Binding-site contacts:
Ligand atom O6 contacts residue TRP62 of chain 1.T at 4.1 Å.
Ligand atom C10 contacts residue TRP62 of chain 1.T at 4.1 Å (hydrophobic).
Ligand atom O1 contacts residue GLY63 of chain 1.T at 3.6 Å.
Ligand atom C22 contacts residue TRP34 of chain 1.P at 3.7 Å (hydrophobic).
Ligand atom C11 contacts residue GLY63 of chain 1.T at 3.4 Å.
Ligand atom C18 contacts residue TRP34 of chain 1.P at 3.5 Å (hydrophobic).
Ligand atom O4 contacts residue GLY63 of chain 1.T at 3.8 Å.
Ligand atom O5 contacts residue MET40 of chain 1.P at 3.9 Å.
Ligand atom C3 contacts residue TRP62 of chain 1.T at 4.1 Å (hydrophobic).
Ligand atom C8 contacts residue GLY63 of chain 1.T at 3.4 Å.
Ligand atom C4 contacts residue TRP34 of chain 1.P at 4.2 Å (hydrophobic).
Ligand atom C28 contacts residue LEU31 of chain 1.P at 4.3 Å (hydrophobic).
Ligand atom O61 contacts residue TRP62 of chain 1.T at 4.2 Å.
Ligand atom C28 contacts residue LEU43 of chain 1.P at 4.0 Å (hydrophobic).
Ligand atom C19 contacts residue TRP34 of chain 1.P at 4.0 Å (hydrophobic).
Ligand atom O1 contacts residue TRP62 of chain 1.T at 4.2 Å.
Ligand atom O16 contacts residue PHE69 of chain 1.T at 3.9 Å.
Ligand atom C7 contacts residue GLY63 of chain 1.T at 4.1 Å.
Ligand atom O61 contacts residue SER61 of chain 1.T at 3.2 Å (h-bond).
Ligand atom C25 contacts residue LEU43 of chain 1.P at 4.3 Å (hydrophobic).
Ligand atom C57 contacts residue SER61 of chain 1.T at 3.3 Å.
Ligand atom C4 contacts residue MET40 of chain 1.P at 3.8 Å (hydrophobic).
Ligand atom C4 contacts residue TRP62 of chain 1.T at 4.2 Å (hydrophobic).
Ligand atom O61 contacts residue MET40 of chain 1.P at 4.3 Å.
Ligand atom C11 contacts residue TRP62 of chain 1.T at 4.1 Å (hydrophobic).
Ligand atom C37 contacts residue LEU31 of chain 1.P at 4.3 Å (hydrophobic).
Ligand atom C57 contacts residue TRP62 of chain 1.T at 3.4 Å (hydrophobic).
Ligand atom C22 contacts residue LEU43 of chain 1.P at 4.0 Å (hydrophobic).
Ligand atom O61 contacts residue TRP34 of chain 1.P at 3.2 Å (h-bond).
Ligand atom C57 contacts residue MET40 of chain 1.P at 4.2 Å (hydrophobic).
Ligand atom C40 contacts residue LEU31 of chain 1.P at 4.2 Å (hydrophobic).
Ligand atom O5 contacts residue TRP34 of chain 1.P at 3.7 Å.
Ligand atom C9 contacts residue GLY63 of chain 1.T at 3.5 Å.
Ligand atom C10 contacts residue GLY63 of chain 1.T at 3.9 Å.
Ligand atom C5 contacts residue GLY63 of chain 1.T at 4.2 Å.
Ligand atom C19 contacts residue PHE69 of chain 1.T at 4.3 Å (hydrophobic).
Ligand atom O6 contacts residue GLY63 of chain 1.T at 3.9 Å.
Ligand atom C18 contacts residue MET40 of chain 1.P at 4.0 Å (hydrophobic).
Ligand atom C57 contacts residue TRP34 of chain 1.P at 3.1 Å (hydrophobic).
Ligand atom C6 contacts residue MET40 of chain 1.P at 4.0 Å (hydrophobic).

A small-molecule ligand and the protein it binds are described below.
Small molecule (SMILES): CCCCCCCCCCO[C@@H]1O[C@H](CO)[C@@H](O[C@H]2O[C@H](CO)[C@@H](O)[C@H](O)[C@H]2O)[C@H](O)[C@H]1O

Sequence of chain 1.T:
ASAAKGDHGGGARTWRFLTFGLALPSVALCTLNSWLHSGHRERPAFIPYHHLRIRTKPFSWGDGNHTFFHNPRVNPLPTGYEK

Sequence of chain 1.P:
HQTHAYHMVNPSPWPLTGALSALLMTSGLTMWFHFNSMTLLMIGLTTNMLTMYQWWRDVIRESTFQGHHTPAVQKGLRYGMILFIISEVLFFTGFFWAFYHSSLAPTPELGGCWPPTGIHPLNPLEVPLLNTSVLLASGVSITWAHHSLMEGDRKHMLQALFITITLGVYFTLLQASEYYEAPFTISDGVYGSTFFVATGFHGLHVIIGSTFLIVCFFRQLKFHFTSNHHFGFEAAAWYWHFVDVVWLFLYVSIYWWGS